Sequence of chain 1.F:
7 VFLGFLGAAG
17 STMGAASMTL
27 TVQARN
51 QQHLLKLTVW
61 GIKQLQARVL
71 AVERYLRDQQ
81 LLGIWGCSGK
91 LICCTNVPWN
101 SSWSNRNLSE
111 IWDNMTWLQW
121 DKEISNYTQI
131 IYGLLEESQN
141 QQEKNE

The protein below binds the small molecule below.
Small molecule (SMILES): CC(=O)N[C@@H]1[C@@H](O)[C@H](O)[C@@H](CO)O[C@H]1O

Binding-site contacts:
Ligand atom C8 contacts residue GLU123 of chain 1.F at 4.2 Å.
Ligand atom C1 contacts residue ASN126 of chain 1.F at 1.5 Å.
Ligand atom N2 contacts residue ASN126 of chain 1.F at 2.8 Å (h-bond).
Ligand atom C3 contacts residue ASN126 of chain 1.F at 3.8 Å.
Ligand atom O5 contacts residue ASN126 of chain 1.F at 2.5 Å (h-bond).
Ligand atom C2 contacts residue ASN126 of chain 1.F at 2.4 Å.
Ligand atom C5 contacts residue ASN126 of chain 1.F at 3.8 Å.
Ligand atom C4 contacts residue ASN126 of chain 1.F at 4.3 Å.
Ligand atom C7 contacts residue ASN126 of chain 1.F at 3.3 Å.
Ligand atom O7 contacts residue ASN126 of chain 1.F at 3.4 Å (h-bond).
Ligand atom C8 contacts residue ASN126 of chain 1.F at 4.3 Å.